Binding-site contacts:
Ligand atom O04 contacts residue MET177 of chain 1.A at 3.5 Å (h-bond).
Ligand atom C11 contacts residue ILE188 of chain 1.A at 3.5 Å (hydrophobic).
Ligand atom C09 contacts residue VAL80 of chain 1.A at 3.8 Å (hydrophobic).
Ligand atom C03 contacts residue VAL130 of chain 1.A at 3.6 Å (hydrophobic).
Ligand atom N15 contacts residue ILE188 of chain 1.A at 3.7 Å.
Ligand atom C03 contacts residue MET177 of chain 1.A at 3.7 Å (hydrophobic).
Ligand atom C17 contacts residue MET177 of chain 1.A at 3.8 Å (hydrophobic).
Ligand atom C13 contacts residue VAL67 of chain 1.A at 3.9 Å (hydrophobic).
Ligand atom C08 contacts residue ILE109 of chain 1.A at 3.8 Å (hydrophobic).
Ligand atom C07 contacts residue VAL130 of chain 1.A at 3.9 Å (hydrophobic).
Ligand atom O23 contacts residue ASP189 of chain 1.A at 3.8 Å.
Ligand atom C22 contacts residue ASP189 of chain 1.A at 4.0 Å.
Ligand atom C18 contacts residue GLY60 of chain 1.A at 3.9 Å.
Ligand atom C07 contacts residue GLU128 of chain 1.A at 3.5 Å.
Ligand atom C10 contacts residue VAL80 of chain 1.A at 4.0 Å (hydrophobic).
Ligand atom C20 contacts residue SER65 of chain 1.A at 3.9 Å.
Ligand atom C13 contacts residue ILE188 of chain 1.A at 3.6 Å (hydrophobic).
Ligand atom C14 contacts residue VAL67 of chain 1.A at 3.7 Å (hydrophobic).
Ligand atom C08 contacts residue VAL80 of chain 1.A at 3.8 Å (hydrophobic).
Ligand atom C08 contacts residue PHE127 of chain 1.A at 4.0 Å (hydrophobic).
Ligand atom C05 contacts residue MET177 of chain 1.A at 3.9 Å (hydrophobic).
Ligand atom C22 contacts residue LYS82 of chain 1.A at 3.9 Å.
Ligand atom C14 contacts residue ILE188 of chain 1.A at 3.8 Å (hydrophobic).
Ligand atom C19 contacts residue ARG61 of chain 1.A at 3.8 Å.
Ligand atom C03 contacts residue ASN132 of chain 1.A at 3.9 Å.
Ligand atom C06 contacts residue VAL80 of chain 1.A at 3.6 Å (hydrophobic).
Ligand atom C24 contacts residue ILE188 of chain 1.A at 4.0 Å (hydrophobic).
Ligand atom O23 contacts residue LYS82 of chain 1.A at 2.9 Å (salt-bridge).
Ligand atom C07 contacts residue VAL80 of chain 1.A at 3.6 Å (hydrophobic).
Ligand atom C12 contacts residue ILE188 of chain 1.A at 3.4 Å (hydrophobic).
Ligand atom C01 contacts residue ASN132 of chain 1.A at 3.5 Å.
Ligand atom C08 contacts residue GLU128 of chain 1.A at 3.9 Å.
Ligand atom C20 contacts residue VAL67 of chain 1.A at 3.9 Å (hydrophobic).
Ligand atom C20 contacts residue ARG61 of chain 1.A at 3.8 Å.
Ligand atom C06 contacts residue VAL130 of chain 1.A at 3.8 Å (hydrophobic).
Ligand atom C18 contacts residue VAL67 of chain 1.A at 3.9 Å (hydrophobic).
Ligand atom O25 contacts residue PHE127 of chain 1.A at 3.5 Å.
Ligand atom C20 contacts residue GLY62 of chain 1.A at 3.5 Å.
Ligand atom C21 contacts residue ASP189 of chain 1.A at 3.4 Å.
Ligand atom C19 contacts residue VAL67 of chain 1.A at 3.9 Å (hydrophobic).

The small molecule below binds the protein below.
Small molecule (SMILES): C=CCOc1cccc2c1-c1c(c3c(n1C(C)C)CCCC3=O)C2=O

Sequence of chain 1.A:
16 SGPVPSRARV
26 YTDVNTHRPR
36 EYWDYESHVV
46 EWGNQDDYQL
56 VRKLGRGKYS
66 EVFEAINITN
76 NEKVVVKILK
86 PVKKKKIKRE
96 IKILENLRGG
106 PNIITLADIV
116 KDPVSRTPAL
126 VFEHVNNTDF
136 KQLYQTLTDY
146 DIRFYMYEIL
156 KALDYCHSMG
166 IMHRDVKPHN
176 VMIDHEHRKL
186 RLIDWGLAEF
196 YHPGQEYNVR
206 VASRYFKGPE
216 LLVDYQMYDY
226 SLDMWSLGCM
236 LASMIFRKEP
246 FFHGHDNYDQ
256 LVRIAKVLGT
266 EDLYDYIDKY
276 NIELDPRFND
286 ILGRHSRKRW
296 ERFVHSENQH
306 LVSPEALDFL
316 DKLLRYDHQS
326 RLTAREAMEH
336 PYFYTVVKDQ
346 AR